Binding-site contacts:
Ligand atom O2 contacts residue ARG235 of chain 1.B at 2.7 Å (salt-bridge).
Ligand atom O1 contacts residue ALA417 of chain 1.B at 3.0 Å (h-bond).
Ligand atom C6 contacts residue ARG234 of chain 1.B at 3.7 Å.
Ligand atom O2 contacts residue ARG80 of chain 1.B at 3.5 Å (salt-bridge).
Ligand atom C4 contacts residue ARG234 of chain 1.B at 3.4 Å.
Ligand atom C11 contacts residue ARG235 of chain 1.B at 3.9 Å.
Ligand atom C2 contacts residue ARG234 of chain 1.B at 3.5 Å.
Ligand atom O1 contacts residue MET258 of chain 1.B at 3.9 Å.
Ligand atom O1 contacts residue ARG80 of chain 1.B at 2.8 Å (salt-bridge).
Ligand atom C9 contacts residue MET258 of chain 1.B at 3.8 Å (hydrophobic).
Ligand atom C7 contacts residue LEU415 of chain 1.B at 3.3 Å (hydrophobic).
Ligand atom C8 contacts residue ARG260 of chain 1.B at 3.8 Å.
Ligand atom C5 contacts residue ARG80 of chain 1.B at 3.8 Å.
Ligand atom C3 contacts residue GLY414 of chain 1.B at 3.4 Å.
Ligand atom C3 contacts residue GLY261 of chain 1.B at 3.9 Å.
Ligand atom C10 contacts residue ARG260 of chain 1.B at 3.7 Å.
Ligand atom C1 contacts residue LEU415 of chain 1.B at 3.5 Å (hydrophobic).
Ligand atom C2 contacts residue GLY261 of chain 1.B at 3.6 Å.
Ligand atom C5 contacts residue ARG234 of chain 1.B at 3.6 Å.
Ligand atom C11 contacts residue LEU415 of chain 1.B at 3.8 Å (hydrophobic).
Ligand atom C5 contacts residue MET416 of chain 1.B at 3.9 Å (hydrophobic).
Ligand atom O1 contacts residue MET416 of chain 1.B at 3.1 Å.
Ligand atom O3 contacts residue LEU415 of chain 1.B at 3.0 Å (h-bond).
Ligand atom C4 contacts residue LEU395 of chain 1.B at 3.4 Å (hydrophobic).
Ligand atom C2 contacts residue LEU415 of chain 1.B at 3.9 Å (hydrophobic).
Ligand atom C9 contacts residue ARG260 of chain 1.B at 3.8 Å.
Ligand atom O1 contacts residue LEU415 of chain 1.B at 3.8 Å.
Ligand atom C8 contacts residue LEU415 of chain 1.B at 3.4 Å (hydrophobic).
Ligand atom O2 contacts residue MET258 of chain 1.B at 3.9 Å.
Ligand atom C10 contacts residue LEU415 of chain 1.B at 3.3 Å (hydrophobic).
Ligand atom C10 contacts residue MET258 of chain 1.B at 3.3 Å (hydrophobic).
Ligand atom C8 contacts residue LEU262 of chain 1.B at 3.8 Å (hydrophobic).
Ligand atom O3 contacts residue ARG260 of chain 1.B at 2.8 Å (salt-bridge).
Ligand atom O3 contacts residue MET258 of chain 1.B at 2.9 Å (h-bond).
Ligand atom C11 contacts residue ARG80 of chain 1.B at 3.5 Å.
Ligand atom C6 contacts residue ARG80 of chain 1.B at 3.7 Å.
Ligand atom C3 contacts residue ARG234 of chain 1.B at 3.5 Å.
Ligand atom C1 contacts residue ARG234 of chain 1.B at 3.6 Å.
Ligand atom C11 contacts residue MET258 of chain 1.B at 3.8 Å (hydrophobic).
Ligand atom C5 contacts residue LEU395 of chain 1.B at 3.4 Å (hydrophobic).

This protein binds this small molecule.
Small molecule (SMILES): O=C(O)C(=O)CCCc1ccccc1

Sequence of chain 1.B:
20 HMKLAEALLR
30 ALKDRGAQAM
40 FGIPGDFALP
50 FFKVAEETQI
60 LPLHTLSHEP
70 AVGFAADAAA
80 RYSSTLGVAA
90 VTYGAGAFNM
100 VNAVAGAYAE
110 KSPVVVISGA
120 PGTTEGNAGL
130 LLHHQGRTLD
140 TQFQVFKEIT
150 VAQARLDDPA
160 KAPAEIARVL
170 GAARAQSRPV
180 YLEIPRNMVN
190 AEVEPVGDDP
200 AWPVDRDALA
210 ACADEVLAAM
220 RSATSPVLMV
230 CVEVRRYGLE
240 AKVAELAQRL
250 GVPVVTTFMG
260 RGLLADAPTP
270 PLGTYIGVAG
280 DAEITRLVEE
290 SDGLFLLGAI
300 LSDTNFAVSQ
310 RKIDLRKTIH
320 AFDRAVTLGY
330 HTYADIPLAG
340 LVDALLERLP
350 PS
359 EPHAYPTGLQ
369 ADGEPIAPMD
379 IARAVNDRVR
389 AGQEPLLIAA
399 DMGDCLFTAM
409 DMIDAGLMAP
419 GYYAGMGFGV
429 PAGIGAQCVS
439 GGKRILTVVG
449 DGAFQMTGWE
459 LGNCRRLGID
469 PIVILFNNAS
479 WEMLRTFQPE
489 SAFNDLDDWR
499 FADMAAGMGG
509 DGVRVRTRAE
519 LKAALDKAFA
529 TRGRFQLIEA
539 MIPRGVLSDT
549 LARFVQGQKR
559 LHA